Binding-site contacts:
Ligand atom O4 contacts residue SER166 of chain 1.A at 4.2 Å.
Ligand atom P contacts residue MSE132 of chain 1.A at 3.7 Å.
Ligand atom O1 contacts residue HIS176 of chain 1.A at 3.9 Å.
Ligand atom O3 contacts residue PRO165 of chain 1.A at 4.0 Å.
Ligand atom O1 contacts residue LEU34 of chain 1.A at 4.3 Å.
Ligand atom CB contacts residue MSE33 of chain 1.A at 3.4 Å.
Ligand atom O4 contacts residue LEU34 of chain 1.A at 3.8 Å.
Ligand atom CB contacts residue MSE32 of chain 1.A at 3.4 Å.
Ligand atom CA contacts residue TYR133 of chain 1.A at 4.3 Å (hydrophobic).
Ligand atom O4 contacts residue SER161 of chain 1.A at 4.1 Å.
Ligand atom O2 contacts residue TYR186 of chain 1.A at 3.6 Å.
Ligand atom CA contacts residue TRP129 of chain 1.A at 3.9 Å (hydrophobic).
Ligand atom O3 contacts residue MSE132 of chain 1.A at 3.8 Å.
Ligand atom N contacts residue SAH1 of chain 1.D at 3.7 Å.
Ligand atom N contacts residue LEU34 of chain 1.A at 4.3 Å.
Ligand atom O3 contacts residue HIS176 of chain 1.A at 2.9 Å (h-bond).
Ligand atom O1 contacts residue THR167 of chain 1.A at 4.2 Å.
Ligand atom O2 contacts residue PRO165 of chain 1.A at 3.5 Å.
Ligand atom P contacts residue TYR186 of chain 1.A at 3.9 Å.
Ligand atom P contacts residue PRO165 of chain 1.A at 4.2 Å.
Ligand atom P contacts residue SER161 of chain 1.A at 3.8 Å.
Ligand atom N contacts residue TRP129 of chain 1.A at 3.5 Å.
Ligand atom O3 contacts residue TYR186 of chain 1.A at 2.5 Å (h-bond).
Ligand atom CA contacts residue LEU34 of chain 1.A at 4.2 Å (hydrophobic).
Ligand atom CB contacts residue TYR133 of chain 1.A at 4.0 Å (hydrophobic).
Ligand atom O4 contacts residue MSE132 of chain 1.A at 3.5 Å.
Ligand atom O1 contacts residue SER166 of chain 1.A at 2.7 Å (h-bond).
Ligand atom P contacts residue HIS176 of chain 1.A at 3.9 Å.
Ligand atom O2 contacts residue MSE132 of chain 1.A at 3.3 Å.
Ligand atom CB contacts residue TRP129 of chain 1.A at 3.7 Å (hydrophobic).
Ligand atom O4 contacts residue TYR133 of chain 1.A at 3.5 Å (h-bond).
Ligand atom N contacts residue TYR133 of chain 1.A at 3.1 Å (h-bond).
Ligand atom N contacts residue MSE32 of chain 1.A at 3.4 Å (h-bond).
Ligand atom O1 contacts residue PRO165 of chain 1.A at 4.0 Å.
Ligand atom CB contacts residue LEU34 of chain 1.A at 4.0 Å (hydrophobic).
Ligand atom CA contacts residue MSE33 of chain 1.A at 3.5 Å.
Ligand atom O2 contacts residue SER161 of chain 1.A at 2.5 Å (h-bond).
Ligand atom P contacts residue SER166 of chain 1.A at 3.6 Å.
Ligand atom O2 contacts residue SER166 of chain 1.A at 2.8 Å (h-bond).
Ligand atom CA contacts residue SER166 of chain 1.A at 3.8 Å.

A protein and the small-molecule ligand that binds it are described below.
Small molecule (SMILES): NCCOP(=O)(O)O

Sequence of chain 1.A:
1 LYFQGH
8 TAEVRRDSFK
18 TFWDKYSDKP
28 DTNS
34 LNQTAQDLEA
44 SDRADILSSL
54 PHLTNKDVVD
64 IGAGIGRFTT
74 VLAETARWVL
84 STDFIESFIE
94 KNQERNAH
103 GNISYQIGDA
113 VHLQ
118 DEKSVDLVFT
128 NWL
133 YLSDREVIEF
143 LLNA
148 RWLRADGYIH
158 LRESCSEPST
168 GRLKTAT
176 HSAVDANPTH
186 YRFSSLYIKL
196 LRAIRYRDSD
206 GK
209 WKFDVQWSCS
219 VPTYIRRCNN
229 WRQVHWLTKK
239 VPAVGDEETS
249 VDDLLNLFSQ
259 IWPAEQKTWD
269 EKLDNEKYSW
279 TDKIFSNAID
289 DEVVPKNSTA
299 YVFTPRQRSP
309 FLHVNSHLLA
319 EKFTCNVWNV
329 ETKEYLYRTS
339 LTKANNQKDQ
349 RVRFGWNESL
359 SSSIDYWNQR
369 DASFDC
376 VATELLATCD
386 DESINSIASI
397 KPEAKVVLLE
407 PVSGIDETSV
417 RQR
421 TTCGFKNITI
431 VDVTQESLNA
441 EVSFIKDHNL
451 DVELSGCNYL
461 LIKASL